The protein below binds the small molecule below.
Small molecule (SMILES): N[C@@H]1[C@@H](O)[C@H](O)[C@@H](COP(=O)(O)O)O[C@@H]1O

Binding-site contacts:
Ligand atom N2 contacts residue ARG214 of chain 1.B at 3.7 Å.
Ligand atom O6 contacts residue SER91 of chain 1.B at 3.7 Å.
Ligand atom O1P contacts residue ARG138 of chain 1.B at 3.4 Å (salt-bridge).
Ligand atom O4 contacts residue GLU225 of chain 1.B at 2.5 Å (salt-bridge).
Ligand atom O2P contacts residue ILE169 of chain 1.B at 3.1 Å (h-bond).
Ligand atom C1 contacts residue PHE92 of chain 1.B at 3.6 Å (hydrophobic).
Ligand atom P contacts residue ARG138 of chain 1.B at 3.6 Å.
Ligand atom O6 contacts residue PHE92 of chain 1.B at 3.4 Å (h-bond).
Ligand atom C2 contacts residue GLU148 of chain 1.B at 3.5 Å.
Ligand atom O6 contacts residue ARG138 of chain 1.B at 3.1 Å (salt-bridge).
Ligand atom P contacts residue ILE169 of chain 1.B at 3.5 Å.
Ligand atom P contacts residue SER168 of chain 1.B at 3.6 Å.
Ligand atom O3 contacts residue TYR170 of chain 1.B at 3.7 Å.
Ligand atom O5 contacts residue PHE92 of chain 1.B at 3.0 Å (h-bond).
Ligand atom O1P contacts residue SER167 of chain 1.B at 3.7 Å.
Ligand atom O1 contacts residue PHE92 of chain 1.B at 3.4 Å.
Ligand atom O1 contacts residue TYR231 of chain 1.B at 3.7 Å.
Ligand atom O2P contacts residue TYR170 of chain 1.B at 2.9 Å (h-bond).
Ligand atom C4 contacts residue GLU225 of chain 1.B at 3.5 Å.
Ligand atom O1P contacts residue SER168 of chain 1.B at 3.5 Å.
Ligand atom O1P contacts residue ILE169 of chain 1.B at 2.7 Å (h-bond).
Ligand atom O5 contacts residue SER91 of chain 1.B at 3.5 Å.
Ligand atom C4 contacts residue TYR170 of chain 1.B at 3.5 Å (hydrophobic).
Ligand atom C1 contacts residue GLU148 of chain 1.B at 3.7 Å.
Ligand atom N2 contacts residue GLU148 of chain 1.B at 2.9 Å (salt-bridge).
Ligand atom O2P contacts residue SER168 of chain 1.B at 2.5 Å (h-bond).
Ligand atom O3P contacts residue ARG138 of chain 1.B at 2.8 Å (salt-bridge).
Ligand atom C5 contacts residue GLU148 of chain 1.B at 3.6 Å.
Ligand atom O3P contacts residue SER168 of chain 1.B at 3.7 Å.
Ligand atom O3 contacts residue ARG214 of chain 1.B at 3.6 Å.
Ligand atom N2 contacts residue TYR231 of chain 1.B at 2.4 Å (h-bond).
Ligand atom C5 contacts residue ARG138 of chain 1.B at 3.7 Å.
Ligand atom O1P contacts residue ARG136 of chain 1.B at 2.7 Å (salt-bridge).
Ligand atom C3 contacts residue GLU148 of chain 1.B at 3.4 Å.
Ligand atom O1 contacts residue GLU148 of chain 1.B at 2.9 Å (salt-bridge).
Ligand atom C6 contacts residue TYR170 of chain 1.B at 3.7 Å (hydrophobic).
Ligand atom O2P contacts residue SER91 of chain 1.B at 3.3 Å.
Ligand atom O3P contacts residue THR93 of chain 1.B at 2.6 Å (h-bond).
Ligand atom C2 contacts residue ARG214 of chain 1.B at 3.3 Å.
Ligand atom O3 contacts residue GLU225 of chain 1.B at 3.5 Å (salt-bridge).

Sequence of chain 1.B:
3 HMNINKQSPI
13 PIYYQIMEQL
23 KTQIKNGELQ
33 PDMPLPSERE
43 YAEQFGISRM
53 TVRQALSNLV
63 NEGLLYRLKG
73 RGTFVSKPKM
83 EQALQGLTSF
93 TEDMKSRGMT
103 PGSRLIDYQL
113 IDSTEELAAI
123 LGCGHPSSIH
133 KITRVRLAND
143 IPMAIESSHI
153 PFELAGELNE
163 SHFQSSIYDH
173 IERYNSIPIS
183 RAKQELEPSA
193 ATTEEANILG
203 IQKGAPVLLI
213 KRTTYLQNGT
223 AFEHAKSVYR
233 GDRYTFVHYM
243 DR